Sequence of chain 2.E:
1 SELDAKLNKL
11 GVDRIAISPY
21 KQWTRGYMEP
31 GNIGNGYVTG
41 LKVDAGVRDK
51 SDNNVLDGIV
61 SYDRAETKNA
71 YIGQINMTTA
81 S

Sequence of chain 2.D:
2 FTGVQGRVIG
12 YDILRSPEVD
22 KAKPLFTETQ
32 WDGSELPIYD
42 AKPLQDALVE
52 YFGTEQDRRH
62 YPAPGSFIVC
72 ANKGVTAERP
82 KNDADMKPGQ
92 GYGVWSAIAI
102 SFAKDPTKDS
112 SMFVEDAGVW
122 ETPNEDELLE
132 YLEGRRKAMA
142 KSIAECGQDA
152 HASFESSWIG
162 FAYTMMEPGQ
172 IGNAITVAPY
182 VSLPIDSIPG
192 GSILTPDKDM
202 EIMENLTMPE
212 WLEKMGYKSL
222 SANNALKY

A protein and the small-molecule ligand that binds it are described below.
Small molecule (SMILES): COC(=O)[C@@H](N)Cc1c[nH]c[nH+]1

Binding-site contacts:
Ligand atom CE1 contacts residue PHE2 of chain 2.D at 3.4 Å (hydrophobic).
Ligand atom NE2 contacts residue ASP63 of chain 2.E at 2.9 Å (salt-bridge).
Ligand atom N contacts residue PHE2 of chain 2.D at 3.6 Å (h-bond).
Ligand atom O contacts residue GLU116 of chain 2.D at 3.1 Å (salt-bridge).
Ligand atom CM contacts residue LYS74 of chain 2.D at 3.4 Å.
Ligand atom CA contacts residue PYR1 of chain 2.D at 2.4 Å.
Ligand atom CA contacts residue PHE114 of chain 2.D at 3.6 Å (hydrophobic).
Ligand atom O contacts residue PYR1 of chain 2.D at 4.1 Å.
Ligand atom ND1 contacts residue SER81 of chain 2.C at 2.7 Å (h-bond).
Ligand atom OXT contacts residue LYS74 of chain 2.D at 4.0 Å.
Ligand atom CB contacts residue PYR1 of chain 2.D at 3.5 Å.
Ligand atom CA contacts residue SER81 of chain 2.C at 3.4 Å.
Ligand atom CM contacts residue ALA72 of chain 2.D at 4.1 Å (hydrophobic).
Ligand atom C contacts residue GLU116 of chain 2.D at 3.9 Å.
Ligand atom CG contacts residue SER81 of chain 2.C at 3.3 Å.
Ligand atom O contacts residue VAL115 of chain 2.D at 3.4 Å.
Ligand atom NE2 contacts residue PHE2 of chain 2.D at 3.2 Å.
Ligand atom CE1 contacts residue ASP63 of chain 2.E at 3.4 Å.
Ligand atom CM contacts residue ALA80 of chain 2.C at 3.3 Å (hydrophobic).
Ligand atom CD2 contacts residue PYR1 of chain 2.D at 4.1 Å.
Ligand atom OXT contacts residue GLU116 of chain 2.D at 3.2 Å (salt-bridge).
Ligand atom CG contacts residue PYR1 of chain 2.D at 3.6 Å.
Ligand atom ND1 contacts residue TYR62 of chain 2.E at 3.9 Å.
Ligand atom CM contacts residue SER81 of chain 2.C at 3.7 Å.
Ligand atom N contacts residue PHE114 of chain 2.D at 2.8 Å (h-bond).
Ligand atom CD2 contacts residue PHE2 of chain 2.D at 3.7 Å (hydrophobic).
Ligand atom CM contacts residue GLU116 of chain 2.D at 3.8 Å.
Ligand atom CD2 contacts residue PHE114 of chain 2.D at 3.8 Å (hydrophobic).
Ligand atom C contacts residue PYR1 of chain 2.D at 3.5 Å.
Ligand atom CE1 contacts residue SER81 of chain 2.C at 3.8 Å.
Ligand atom O contacts residue PHE114 of chain 2.D at 2.8 Å (h-bond).
Ligand atom ND1 contacts residue PHE2 of chain 2.D at 4.0 Å.
Ligand atom CB contacts residue SER81 of chain 2.C at 3.2 Å.
Ligand atom CM contacts residue ASN73 of chain 2.D at 3.7 Å.
Ligand atom CG contacts residue PHE114 of chain 2.D at 4.1 Å (hydrophobic).
Ligand atom N contacts residue PYR1 of chain 2.D at 1.3 Å.
Ligand atom CB contacts residue PHE114 of chain 2.D at 3.8 Å (hydrophobic).
Ligand atom CB contacts residue ILE59 of chain 2.E at 4.0 Å (hydrophobic).
Ligand atom CE1 contacts residue GLU66 of chain 2.E at 3.5 Å.
Ligand atom C contacts residue PHE114 of chain 2.D at 3.5 Å (hydrophobic).

Sequence of chain 2.C:
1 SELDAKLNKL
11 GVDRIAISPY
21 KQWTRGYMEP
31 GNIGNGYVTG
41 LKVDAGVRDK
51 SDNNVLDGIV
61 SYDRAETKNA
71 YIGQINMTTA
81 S